Sequence of chain 1.A:
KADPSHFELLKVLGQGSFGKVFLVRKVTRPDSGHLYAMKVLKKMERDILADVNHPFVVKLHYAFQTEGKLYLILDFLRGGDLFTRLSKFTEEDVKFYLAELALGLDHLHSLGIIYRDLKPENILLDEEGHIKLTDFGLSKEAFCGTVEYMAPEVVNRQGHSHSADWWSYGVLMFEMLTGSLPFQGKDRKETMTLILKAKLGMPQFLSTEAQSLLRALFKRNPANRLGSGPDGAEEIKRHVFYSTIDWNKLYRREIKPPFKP

The protein below binds the small molecule below.
Small molecule (SMILES): Nc1ncnc2c1ncn2[C@@H]1O[C@H](CO[P](=O)(O)O[P](=O)(O)NP(=O)(O)O)[C@@H](O)[C@H]1O

Binding-site contacts:
Ligand atom C5 contacts residue ALA60 of chain 1.A at 4.0 Å (hydrophobic).
Ligand atom N6 contacts residue VAL93 of chain 1.A at 4.0 Å.
Ligand atom N6 contacts residue ALA60 of chain 1.A at 3.7 Å.
Ligand atom C4 contacts residue LEU162 of chain 1.A at 3.7 Å (hydrophobic).
Ligand atom O1B contacts residue ASP173 of chain 1.A at 2.7 Å (salt-bridge).
Ligand atom N7 contacts residue PHE111 of chain 1.A at 4.1 Å.
Ligand atom O4' contacts residue LEU36 of chain 1.A at 3.7 Å.
Ligand atom O2B contacts residue PHE41 of chain 1.A at 3.0 Å (h-bond).
Ligand atom C8 contacts residue LEU112 of chain 1.A at 3.2 Å (hydrophobic).
Ligand atom O2A contacts residue VAL44 of chain 1.A at 3.6 Å.
Ligand atom C5 contacts residue LEU162 of chain 1.A at 3.8 Å (hydrophobic).
Ligand atom N6 contacts residue LEU112 of chain 1.A at 4.0 Å.
Ligand atom O1B contacts residue ASN160 of chain 1.A at 4.0 Å.
Ligand atom O2A contacts residue ASP173 of chain 1.A at 3.7 Å.
Ligand atom C6 contacts residue LEU162 of chain 1.A at 4.1 Å (hydrophobic).
Ligand atom O4' contacts residue VAL44 of chain 1.A at 3.9 Å.
Ligand atom O2A contacts residue LYS62 of chain 1.A at 3.9 Å.
Ligand atom O1A contacts residue GLY39 of chain 1.A at 3.1 Å (h-bond).
Ligand atom C2 contacts residue LEU162 of chain 1.A at 4.2 Å (hydrophobic).
Ligand atom O3' contacts residue ASP116 of chain 1.A at 3.9 Å.
Ligand atom N3 contacts residue VAL44 of chain 1.A at 4.2 Å.
Ligand atom N9 contacts residue LEU162 of chain 1.A at 4.0 Å.
Ligand atom C8 contacts residue LEU36 of chain 1.A at 4.1 Å (hydrophobic).
Ligand atom C6 contacts residue ASP110 of chain 1.A at 3.9 Å.
Ligand atom PB contacts residue ASP173 of chain 1.A at 4.0 Å.
Ligand atom N3 contacts residue LEU162 of chain 1.A at 3.9 Å.
Ligand atom N9 contacts residue LEU36 of chain 1.A at 4.2 Å.
Ligand atom C6 contacts residue ALA60 of chain 1.A at 3.9 Å (hydrophobic).
Ligand atom O1B contacts residue PHE41 of chain 1.A at 3.7 Å.
Ligand atom O2B contacts residue SER40 of chain 1.A at 3.3 Å (h-bond).
Ligand atom O1A contacts residue GLY42 of chain 1.A at 3.8 Å.
Ligand atom N6 contacts residue ASP110 of chain 1.A at 2.8 Å (salt-bridge).
Ligand atom O2B contacts residue GLY39 of chain 1.A at 4.0 Å.
Ligand atom N3B contacts residue GLU159 of chain 1.A at 4.1 Å.
Ligand atom O3A contacts residue ASP173 of chain 1.A at 4.0 Å.
Ligand atom C5' contacts residue VAL44 of chain 1.A at 3.9 Å (hydrophobic).
Ligand atom O3G contacts residue SER40 of chain 1.A at 3.5 Å.
Ligand atom O2G contacts residue GLU159 of chain 1.A at 2.8 Å (salt-bridge).
Ligand atom O2G contacts residue LYS157 of chain 1.A at 3.7 Å.
Ligand atom N7 contacts residue LEU112 of chain 1.A at 3.2 Å (h-bond).